Binding-site contacts:
Ligand atom O3 contacts residue LEU124 of chain 1.D at 3.7 Å.
Ligand atom C1 contacts residue ARG127 of chain 1.D at 3.6 Å.
Ligand atom C3 contacts residue HIS59 of chain 1.D at 4.4 Å.
Ligand atom O1 contacts residue ARG127 of chain 1.D at 2.7 Å.
Ligand atom C1 contacts residue GLU131 of chain 1.D at 3.7 Å.
Ligand atom O4 contacts residue ARG58 of chain 1.D at 4.3 Å.
Ligand atom O4 contacts residue ASN62 of chain 1.D at 4.1 Å.
Ligand atom O4 contacts residue HIS59 of chain 1.D at 3.4 Å.
Ligand atom C3 contacts residue ILE128 of chain 1.D at 4.3 Å (hydrophobic).
Ligand atom O3 contacts residue ILE128 of chain 1.D at 4.5 Å.
Ligand atom C2 contacts residue GLU131 of chain 1.D at 3.9 Å.
Ligand atom C2 contacts residue ILE128 of chain 1.D at 4.3 Å (hydrophobic).
Ligand atom O4 contacts residue GLU131 of chain 1.D at 3.1 Å (salt-bridge).
Ligand atom C3 contacts residue ASN62 of chain 1.D at 4.5 Å.
Ligand atom O3 contacts residue ASN62 of chain 1.D at 3.7 Å.
Ligand atom C3 contacts residue GLU131 of chain 1.D at 3.0 Å.
Ligand atom C2 contacts residue ASN62 of chain 1.D at 4.5 Å.

This small molecule binds to this protein.
Small molecule (SMILES): O=C(O)C(=O)CO

Sequence of chain 1.D:
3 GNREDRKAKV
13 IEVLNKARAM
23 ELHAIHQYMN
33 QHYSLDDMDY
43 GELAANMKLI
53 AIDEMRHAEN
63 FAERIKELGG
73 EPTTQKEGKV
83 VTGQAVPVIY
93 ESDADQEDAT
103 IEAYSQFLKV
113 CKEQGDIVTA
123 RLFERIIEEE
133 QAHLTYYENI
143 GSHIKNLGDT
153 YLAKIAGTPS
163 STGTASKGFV